This small molecule binds to this protein.
Small molecule (SMILES): CN[C@H]1CCc2cc(OC)c(OC)c(OC)c2-c2ccc(OC)c(=O)cc21

Sequence of chain 1.A:
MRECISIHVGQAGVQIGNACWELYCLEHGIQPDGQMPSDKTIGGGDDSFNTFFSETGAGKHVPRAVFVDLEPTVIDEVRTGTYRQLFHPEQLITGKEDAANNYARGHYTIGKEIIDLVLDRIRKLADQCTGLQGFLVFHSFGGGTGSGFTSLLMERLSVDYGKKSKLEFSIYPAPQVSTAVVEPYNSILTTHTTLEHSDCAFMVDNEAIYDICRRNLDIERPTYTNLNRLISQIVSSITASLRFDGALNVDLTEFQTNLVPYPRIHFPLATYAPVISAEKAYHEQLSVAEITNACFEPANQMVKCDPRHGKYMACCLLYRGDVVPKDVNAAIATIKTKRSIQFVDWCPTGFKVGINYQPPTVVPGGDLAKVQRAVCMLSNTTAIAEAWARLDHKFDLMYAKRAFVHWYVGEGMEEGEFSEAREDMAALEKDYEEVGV

Sequence of chain 1.B:
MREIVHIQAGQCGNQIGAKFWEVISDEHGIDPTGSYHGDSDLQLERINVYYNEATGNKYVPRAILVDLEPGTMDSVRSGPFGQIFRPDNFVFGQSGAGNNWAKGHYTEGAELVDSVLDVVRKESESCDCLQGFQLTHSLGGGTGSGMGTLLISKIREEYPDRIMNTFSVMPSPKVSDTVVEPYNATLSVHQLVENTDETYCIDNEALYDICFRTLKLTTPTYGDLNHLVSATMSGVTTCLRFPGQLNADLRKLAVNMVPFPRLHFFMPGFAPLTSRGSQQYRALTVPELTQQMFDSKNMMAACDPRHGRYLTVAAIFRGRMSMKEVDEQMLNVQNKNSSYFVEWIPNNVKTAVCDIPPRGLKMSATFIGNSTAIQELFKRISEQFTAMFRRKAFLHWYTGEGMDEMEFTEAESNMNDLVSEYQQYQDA

Binding-site contacts:
Ligand atom C03 contacts residue LEU246 of chain 1.B at 3.8 Å (hydrophobic).
Ligand atom O09 contacts residue ALA248 of chain 1.B at 3.5 Å.
Ligand atom C13 contacts residue VAL236 of chain 1.B at 3.9 Å (hydrophobic).
Ligand atom C16 contacts residue ALA352 of chain 1.B at 3.9 Å (hydrophobic).
Ligand atom O15 contacts residue ALA314 of chain 1.B at 3.4 Å.
Ligand atom C07 contacts residue ASP249 of chain 1.B at 4.0 Å.
Ligand atom C13 contacts residue LEU253 of chain 1.B at 3.8 Å (hydrophobic).
Ligand atom C19 contacts residue LEU253 of chain 1.B at 4.0 Å (hydrophobic).
Ligand atom C20 contacts residue MET257 of chain 1.B at 4.0 Å (hydrophobic).
Ligand atom C23 contacts residue VAL313 of chain 1.B at 3.4 Å (hydrophobic).
Ligand atom C10 contacts residue LEU240 of chain 1.B at 3.8 Å (hydrophobic).
Ligand atom C07 contacts residue ALA248 of chain 1.B at 3.6 Å (hydrophobic).
Ligand atom C08 contacts residue LEU253 of chain 1.B at 4.0 Å (hydrophobic).
Ligand atom O25 contacts residue LYS350 of chain 1.B at 3.4 Å.
Ligand atom C13 contacts residue ILE316 of chain 1.B at 3.7 Å (hydrophobic).
Ligand atom O25 contacts residue THR179 of chain 1.A at 3.9 Å.
Ligand atom C10 contacts residue ASP249 of chain 1.B at 3.9 Å.
Ligand atom C26 contacts residue LYS350 of chain 1.B at 4.0 Å.
Ligand atom O12 contacts residue CYS239 of chain 1.B at 3.8 Å.
Ligand atom C05 contacts residue LEU253 of chain 1.B at 3.7 Å (hydrophobic).
Ligand atom C13 contacts residue ILE368 of chain 1.B at 3.7 Å (hydrophobic).
Ligand atom O25 contacts residue ASN256 of chain 1.B at 3.4 Å.
Ligand atom C24 contacts residue LYS350 of chain 1.B at 3.4 Å.
Ligand atom O09 contacts residue CYS239 of chain 1.B at 3.5 Å.
Ligand atom C08 contacts residue ALA248 of chain 1.B at 3.8 Å (hydrophobic).
Ligand atom C05 contacts residue LYS252 of chain 1.B at 3.7 Å.
Ligand atom C01 contacts residue LEU246 of chain 1.B at 3.8 Å (hydrophobic).
Ligand atom C07 contacts residue LEU253 of chain 1.B at 4.0 Å (hydrophobic).
Ligand atom O25 contacts residue VAL181 of chain 1.A at 3.3 Å (h-bond).
Ligand atom O22 contacts residue ASN256 of chain 1.B at 3.3 Å (h-bond).
Ligand atom O25 contacts residue ALA180 of chain 1.A at 3.7 Å.
Ligand atom C21 contacts residue LYS350 of chain 1.B at 3.7 Å.
Ligand atom C10 contacts residue LEU253 of chain 1.B at 3.9 Å (hydrophobic).
Ligand atom C23 contacts residue LYS350 of chain 1.B at 3.7 Å.
Ligand atom C24 contacts residue ASN256 of chain 1.B at 3.4 Å.
Ligand atom C26 contacts residue ASN256 of chain 1.B at 3.9 Å.
Ligand atom C14 contacts residue LEU253 of chain 1.B at 4.0 Å (hydrophobic).
Ligand atom C23 contacts residue ASN348 of chain 1.B at 3.3 Å.
Ligand atom C11 contacts residue LEU253 of chain 1.B at 3.9 Å (hydrophobic).
Ligand atom C21 contacts residue ASN256 of chain 1.B at 3.6 Å.